A protein and the small-molecule ligand that binds it are described below.
Small molecule (SMILES): O=[N+]([O-])c1ccc(O[C@@H]2O[C@H](CO)[C@@H](O)[C@H](O)[C@H]2O)cc1

Sequence of chain 1.A:
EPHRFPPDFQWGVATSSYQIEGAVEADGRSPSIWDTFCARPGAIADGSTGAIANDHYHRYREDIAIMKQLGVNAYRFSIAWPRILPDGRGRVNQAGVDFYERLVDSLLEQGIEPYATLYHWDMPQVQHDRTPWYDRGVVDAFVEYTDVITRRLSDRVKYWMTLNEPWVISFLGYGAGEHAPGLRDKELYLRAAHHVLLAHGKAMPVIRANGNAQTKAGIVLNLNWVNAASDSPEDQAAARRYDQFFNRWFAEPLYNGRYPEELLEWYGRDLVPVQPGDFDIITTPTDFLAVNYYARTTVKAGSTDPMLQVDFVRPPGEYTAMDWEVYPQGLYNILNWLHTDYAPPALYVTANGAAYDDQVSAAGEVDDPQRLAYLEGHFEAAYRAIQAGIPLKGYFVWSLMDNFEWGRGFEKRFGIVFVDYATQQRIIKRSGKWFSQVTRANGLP

Binding-site contacts:
Ligand atom C3 contacts residue GLN25 of chain 1.A at 3.6 Å.
Ligand atom O3 contacts residue HIS126 of chain 1.A at 2.7 Å (h-bond).
Ligand atom O4 contacts residue TRP412 of chain 1.A at 3.5 Å (h-bond).
Ligand atom O2 contacts residue ASN170 of chain 1.A at 3.2 Å (h-bond).
Ligand atom C11 contacts residue PNW1 of chain 1.C at 3.2 Å.
Ligand atom O1 contacts residue GLU171 of chain 1.A at 3.4 Å (salt-bridge).
Ligand atom C12 contacts residue TYR300 of chain 1.A at 3.9 Å (hydrophobic).
Ligand atom O4 contacts residue TRP404 of chain 1.A at 3.2 Å (h-bond).
Ligand atom O7 contacts residue LEU178 of chain 1.A at 3.9 Å.
Ligand atom C3 contacts residue TRP404 of chain 1.A at 3.6 Å (hydrophobic).
Ligand atom C4 contacts residue GLU411 of chain 1.A at 3.5 Å.
Ligand atom O1 contacts residue TRP127 of chain 1.A at 3.6 Å.
Ligand atom O7 contacts residue TRP173 of chain 1.A at 3.2 Å.
Ligand atom C12 contacts residue GLU171 of chain 1.A at 3.4 Å.
Ligand atom O8 contacts residue PNW1 of chain 1.C at 2.9 Å.
Ligand atom O5 contacts residue TYR300 of chain 1.A at 2.7 Å (h-bond).
Ligand atom C5 contacts residue TYR300 of chain 1.A at 3.5 Å (hydrophobic).
Ligand atom C3 contacts residue HIS126 of chain 1.A at 3.6 Å.
Ligand atom O3 contacts residue TRP404 of chain 1.A at 3.8 Å.
Ligand atom C3 contacts residue TRP412 of chain 1.A at 3.9 Å (hydrophobic).
Ligand atom O3 contacts residue GLN25 of chain 1.A at 2.6 Å (h-bond).
Ligand atom C2 contacts residue HIS126 of chain 1.A at 3.7 Å.
Ligand atom N1 contacts residue TRP173 of chain 1.A at 3.7 Å.
Ligand atom C4 contacts residue GLN25 of chain 1.A at 3.9 Å.
Ligand atom C4 contacts residue TRP412 of chain 1.A at 3.5 Å (hydrophobic).
Ligand atom O2 contacts residue HIS126 of chain 1.A at 3.5 Å.
Ligand atom O8 contacts residue PHE252 of chain 1.A at 3.6 Å.
Ligand atom O2 contacts residue GLU171 of chain 1.A at 3.0 Å (salt-bridge).
Ligand atom C1 contacts residue GLU171 of chain 1.A at 3.3 Å.
Ligand atom O2 contacts residue ASN298 of chain 1.A at 3.5 Å (h-bond).
Ligand atom C1 contacts residue TYR300 of chain 1.A at 3.7 Å (hydrophobic).
Ligand atom C7 contacts residue GLU171 of chain 1.A at 3.5 Å.
Ligand atom C5 contacts residue GLU411 of chain 1.A at 3.7 Å.
Ligand atom O6 contacts residue GLU411 of chain 1.A at 3.6 Å (salt-bridge).
Ligand atom O4 contacts residue GLN25 of chain 1.A at 2.8 Å (h-bond).
Ligand atom C2 contacts residue GLU171 of chain 1.A at 3.5 Å.
Ligand atom O3 contacts residue TRP412 of chain 1.A at 3.0 Å (h-bond).
Ligand atom O4 contacts residue GLU411 of chain 1.A at 2.6 Å (salt-bridge).
Ligand atom C6 contacts residue GLU411 of chain 1.A at 2.8 Å.
Ligand atom O6 contacts residue TRP330 of chain 1.A at 3.0 Å.